A protein and the small-molecule ligand that binds it are described below.
Small molecule (SMILES): N[C@H](CCC(=O)O)C(=O)O

Binding-site contacts:
Ligand atom N contacts residue CYS77 of chain 1.B at 3.3 Å (h-bond).
Ligand atom C contacts residue THR79 of chain 1.B at 3.6 Å.
Ligand atom OE1 contacts residue GLY47 of chain 1.B at 2.9 Å (h-bond).
Ligand atom C contacts residue CYS77 of chain 1.B at 3.6 Å (hydrophobic).
Ligand atom CG contacts residue HIS190 of chain 1.B at 3.8 Å.
Ligand atom N contacts residue SER15 of chain 1.B at 3.3 Å (h-bond).
Ligand atom O contacts residue THR121 of chain 1.B at 3.5 Å.
Ligand atom C contacts residue CYS188 of chain 1.B at 3.8 Å (hydrophobic).
Ligand atom O contacts residue CYS188 of chain 1.B at 4.0 Å.
Ligand atom OXT contacts residue CYS188 of chain 1.B at 3.7 Å.
Ligand atom CA contacts residue CYS77 of chain 1.B at 3.5 Å (hydrophobic).
Ligand atom OE2 contacts residue SER15 of chain 1.B at 2.6 Å (h-bond).
Ligand atom N contacts residue THR189 of chain 1.B at 2.8 Å (h-bond).
Ligand atom CG contacts residue SER15 of chain 1.B at 3.6 Å.
Ligand atom OXT contacts residue ASN78 of chain 1.B at 3.1 Å (h-bond).
Ligand atom OE2 contacts residue PRO45 of chain 1.B at 3.5 Å.
Ligand atom CD contacts residue PRO45 of chain 1.B at 3.7 Å (hydrophobic).
Ligand atom C contacts residue ASN78 of chain 1.B at 3.7 Å.
Ligand atom O contacts residue THR79 of chain 1.B at 2.6 Å (h-bond).
Ligand atom CB contacts residue CYS188 of chain 1.B at 3.6 Å (hydrophobic).
Ligand atom CB contacts residue THR189 of chain 1.B at 3.7 Å.
Ligand atom CB contacts residue HIS190 of chain 1.B at 3.8 Å.
Ligand atom OE2 contacts residue TYR46 of chain 1.B at 2.8 Å (h-bond).
Ligand atom CA contacts residue SER15 of chain 1.B at 3.9 Å.
Ligand atom OE2 contacts residue CYS44 of chain 1.B at 3.9 Å.
Ligand atom OXT contacts residue CYS77 of chain 1.B at 3.8 Å.
Ligand atom CD contacts residue TYR46 of chain 1.B at 3.5 Å (hydrophobic).
Ligand atom N contacts residue ASP14 of chain 1.B at 3.2 Å (salt-bridge).
Ligand atom CA contacts residue THR79 of chain 1.B at 4.0 Å.
Ligand atom OE1 contacts residue THR121 of chain 1.B at 3.8 Å.
Ligand atom OE1 contacts residue PRO45 of chain 1.B at 3.3 Å.
Ligand atom C contacts residue THR189 of chain 1.B at 3.8 Å.
Ligand atom OE2 contacts residue GLY47 of chain 1.B at 3.9 Å.
Ligand atom CA contacts residue THR189 of chain 1.B at 3.6 Å.
Ligand atom OE1 contacts residue TYR46 of chain 1.B at 3.3 Å (h-bond).
Ligand atom CD contacts residue GLY47 of chain 1.B at 3.8 Å.
Ligand atom O contacts residue CYS77 of chain 1.B at 4.1 Å.
Ligand atom O contacts residue ASN78 of chain 1.B at 3.9 Å.
Ligand atom OXT contacts residue THR189 of chain 1.B at 2.9 Å (h-bond).
Ligand atom CD contacts residue SER15 of chain 1.B at 3.5 Å.

Sequence of chain 1.B:
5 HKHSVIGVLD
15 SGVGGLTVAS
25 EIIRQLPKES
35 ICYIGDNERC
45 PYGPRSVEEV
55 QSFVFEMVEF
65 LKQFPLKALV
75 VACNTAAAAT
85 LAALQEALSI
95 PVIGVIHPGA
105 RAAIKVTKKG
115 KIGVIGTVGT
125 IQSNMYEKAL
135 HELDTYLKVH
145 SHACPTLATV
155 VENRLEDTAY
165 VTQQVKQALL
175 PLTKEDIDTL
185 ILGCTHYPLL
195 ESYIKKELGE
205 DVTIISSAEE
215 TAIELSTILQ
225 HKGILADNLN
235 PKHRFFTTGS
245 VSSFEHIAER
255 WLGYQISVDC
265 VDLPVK